Sequence of chain 1.B:
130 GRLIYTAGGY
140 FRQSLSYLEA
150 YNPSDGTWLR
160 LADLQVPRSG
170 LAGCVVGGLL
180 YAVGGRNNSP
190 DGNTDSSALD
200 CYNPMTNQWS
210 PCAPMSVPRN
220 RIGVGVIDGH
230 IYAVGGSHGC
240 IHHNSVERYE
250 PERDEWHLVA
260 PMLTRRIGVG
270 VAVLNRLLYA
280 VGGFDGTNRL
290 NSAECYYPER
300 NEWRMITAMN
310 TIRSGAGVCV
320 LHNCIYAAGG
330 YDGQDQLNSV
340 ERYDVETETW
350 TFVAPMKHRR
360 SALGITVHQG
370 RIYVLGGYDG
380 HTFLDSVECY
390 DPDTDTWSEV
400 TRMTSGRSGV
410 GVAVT

A protein and the small-molecule ligand that binds it are described below.
Small molecule (SMILES): CC(=O)N[C@@H](CC(=O)O)C(=O)N1CCC[C@H]1C(=O)N[C@@H](CCC(=O)O)C(=O)N[C@H](C(=O)NCC(=O)N[C@@H](CCC(=O)O)C(=O)N[C@@H](CC(C)C)C(=O)O)[C@@H](C)O

Binding-site contacts:
Ligand atom O contacts residue PHE382 of chain 1.B at 3.3 Å.
Ligand atom CD contacts residue ARG288 of chain 1.B at 3.6 Å.
Ligand atom OXT contacts residue ASN187 of chain 1.B at 3.2 Å (h-bond).
Ligand atom N contacts residue TYR377 of chain 1.B at 3.4 Å.
Ligand atom CA contacts residue TYR139 of chain 1.B at 3.6 Å (hydrophobic).
Ligand atom CA contacts residue TYR377 of chain 1.B at 3.5 Å (hydrophobic).
Ligand atom N contacts residue TYR139 of chain 1.B at 3.0 Å (h-bond).
Ligand atom OE1 contacts residue SER168 of chain 1.B at 3.6 Å (h-bond).
Ligand atom O contacts residue ALA361 of chain 1.B at 3.5 Å.
Ligand atom O contacts residue ARG185 of chain 1.A at 2.9 Å (salt-bridge).
Ligand atom OE1 contacts residue SER313 of chain 1.B at 2.8 Å (h-bond).
Ligand atom OE1 contacts residue ASN187 of chain 1.B at 3.1 Å (h-bond).
Ligand atom CD2 contacts residue ARG141 of chain 1.A at 3.1 Å.
Ligand atom CA contacts residue SER360 of chain 1.B at 3.7 Å.
Ligand atom O47 contacts residue GLN335 of chain 1.B at 2.7 Å (h-bond).
Ligand atom CD contacts residue TYR139 of chain 1.B at 3.4 Å (hydrophobic).
Ligand atom OE1 contacts residue ARG288 of chain 1.B at 2.6 Å (salt-bridge).
Ligand atom OE2 contacts residue TYR139 of chain 1.B at 3.5 Å.
Ligand atom CG contacts residue TYR139 of chain 1.B at 3.6 Å (hydrophobic).
Ligand atom C49 contacts residue ASN192 of chain 1.A at 3.2 Å.
Ligand atom OE2 contacts residue SER313 of chain 1.B at 2.9 Å (h-bond).
Ligand atom OE2 contacts residue SER168 of chain 1.B at 2.6 Å (h-bond).
Ligand atom CD contacts residue SER168 of chain 1.B at 3.5 Å.
Ligand atom O contacts residue PHE382 of chain 1.B at 3.5 Å.
Ligand atom C contacts residue PHE382 of chain 1.B at 3.7 Å (hydrophobic).
Ligand atom O contacts residue SER360 of chain 1.B at 2.8 Å (h-bond).
Ligand atom O47 contacts residue TYR377 of chain 1.B at 3.7 Å.
Ligand atom OE1 contacts residue ARG185 of chain 1.B at 3.1 Å (salt-bridge).
Ligand atom O01 contacts residue TYR377 of chain 1.B at 3.5 Å.
Ligand atom CG2 contacts residue ARG220 of chain 1.B at 3.5 Å.
Ligand atom O contacts residue ASN192 of chain 1.A at 3.0 Å (h-bond).
Ligand atom CD contacts residue SER313 of chain 1.B at 2.8 Å.
Ligand atom OE1 contacts residue TYR139 of chain 1.B at 3.7 Å.
Ligand atom OE2 contacts residue ARG220 of chain 1.B at 2.7 Å (salt-bridge).
Ligand atom C05 contacts residue TYR330 of chain 1.B at 3.3 Å (hydrophobic).
Ligand atom CG contacts residue ASN187 of chain 1.A at 3.5 Å.
Ligand atom O contacts residue SER407 of chain 1.B at 2.7 Å (h-bond).
Ligand atom C contacts residue SER360 of chain 1.B at 3.5 Å.
Ligand atom O51 contacts residue GLY191 of chain 1.A at 3.4 Å.
Ligand atom C08 contacts residue GLN335 of chain 1.B at 3.6 Å.

Sequence of chain 1.A:
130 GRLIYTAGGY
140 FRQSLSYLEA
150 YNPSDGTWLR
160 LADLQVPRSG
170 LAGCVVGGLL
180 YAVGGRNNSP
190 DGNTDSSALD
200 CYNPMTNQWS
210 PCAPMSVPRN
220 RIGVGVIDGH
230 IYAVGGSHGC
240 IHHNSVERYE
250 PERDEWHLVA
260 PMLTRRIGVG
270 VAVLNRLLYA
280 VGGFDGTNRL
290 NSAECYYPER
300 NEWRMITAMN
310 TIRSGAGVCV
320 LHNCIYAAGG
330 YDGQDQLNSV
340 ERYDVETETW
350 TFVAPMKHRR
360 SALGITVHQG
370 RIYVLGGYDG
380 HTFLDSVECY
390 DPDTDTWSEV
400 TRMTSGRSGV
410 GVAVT